Sequence of chain 1.A:
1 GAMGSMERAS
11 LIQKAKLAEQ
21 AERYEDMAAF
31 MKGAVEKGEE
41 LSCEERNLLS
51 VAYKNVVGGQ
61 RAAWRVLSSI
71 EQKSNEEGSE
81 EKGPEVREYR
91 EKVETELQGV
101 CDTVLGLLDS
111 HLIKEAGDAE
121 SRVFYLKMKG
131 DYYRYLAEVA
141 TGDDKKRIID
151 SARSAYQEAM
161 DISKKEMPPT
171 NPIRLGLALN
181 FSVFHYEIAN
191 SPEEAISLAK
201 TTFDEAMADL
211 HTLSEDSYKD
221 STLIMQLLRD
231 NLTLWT

Binding-site contacts:
Ligand atom P contacts residue TYR135 of chain 1.A at 3.8 Å.
Ligand atom CA contacts residue ASN180 of chain 1.A at 3.2 Å.
Ligand atom O2P contacts residue ARG134 of chain 1.A at 2.8 Å (salt-bridge).
Ligand atom O contacts residue LYS54 of chain 1.A at 3.8 Å.
Ligand atom N contacts residue ASN180 of chain 1.A at 3.0 Å (h-bond).
Ligand atom O3P contacts residue ARG134 of chain 1.A at 2.9 Å (salt-bridge).
Ligand atom CE1 contacts residue ARG65 of chain 1.A at 3.4 Å.
Ligand atom CG2 contacts residue GLY176 of chain 1.A at 3.5 Å.
Ligand atom CG contacts residue VAL183 of chain 1.A at 3.8 Å (hydrophobic).
Ligand atom O3P contacts residue TYR135 of chain 1.A at 2.6 Å (h-bond).
Ligand atom O contacts residue ASN231 of chain 1.A at 3.0 Å (h-bond).
Ligand atom CG contacts residue ARG65 of chain 1.A at 3.5 Å.
Ligand atom CA contacts residue ASN231 of chain 1.A at 3.5 Å.
Ligand atom P contacts residue ARG61 of chain 1.A at 3.6 Å.
Ligand atom C contacts residue ASN180 of chain 1.A at 3.6 Å.
Ligand atom O2P contacts residue ARG61 of chain 1.A at 2.9 Å (salt-bridge).
Ligand atom C contacts residue LYS127 of chain 1.A at 3.7 Å.
Ligand atom C contacts residue ASN231 of chain 1.A at 3.7 Å.
Ligand atom CB contacts residue ASN231 of chain 1.A at 3.6 Å.
Ligand atom O1P contacts residue ARG61 of chain 1.A at 2.9 Å (salt-bridge).
Ligand atom O contacts residue ASN180 of chain 1.A at 2.9 Å (h-bond).
Ligand atom O contacts residue VAL183 of chain 1.A at 3.5 Å.
Ligand atom CG2 contacts residue VAL183 of chain 1.A at 3.7 Å (hydrophobic).
Ligand atom OXT contacts residue NQU1 of chain 1.F at 3.9 Å.
Ligand atom CD1 contacts residue ARG65 of chain 1.A at 3.3 Å.
Ligand atom O contacts residue LYS127 of chain 1.A at 2.8 Å (salt-bridge).
Ligand atom CG2 contacts residue ASN180 of chain 1.A at 3.6 Å.
Ligand atom P contacts residue ARG134 of chain 1.A at 3.8 Å.
Ligand atom CG1 contacts residue LEU227 of chain 1.A at 3.5 Å (hydrophobic).
Ligand atom CD2 contacts residue ARG65 of chain 1.A at 3.8 Å.
Ligand atom CG2 contacts residue ARG134 of chain 1.A at 3.8 Å.
Ligand atom CA contacts residue LEU179 of chain 1.A at 3.8 Å (hydrophobic).
Ligand atom CB contacts residue ASN231 of chain 1.A at 3.5 Å.
Ligand atom O contacts residue LEU179 of chain 1.A at 3.5 Å.
Ligand atom CG1 contacts residue LEU179 of chain 1.A at 3.8 Å (hydrophobic).
Ligand atom CA contacts residue ASN231 of chain 1.A at 3.7 Å.
Ligand atom CZ contacts residue ARG65 of chain 1.A at 3.6 Å.
Ligand atom CB contacts residue ASN180 of chain 1.A at 3.2 Å.
Ligand atom CB contacts residue TRP235 of chain 1.A at 3.8 Å (hydrophobic).
Ligand atom N contacts residue ASN231 of chain 1.A at 2.8 Å (h-bond).

This protein binds this small molecule.
Small molecule (SMILES): CC(C)[C@H](NC(=O)[C@@H](NC(=O)[C@H](C)NC(=O)[C@@H]1CCCN1C(=O)[C@@H](N)Cc1ccccc1)[C@@H](C)OP(=O)(O)O)C(=O)O